Binding-site contacts:
Ligand atom C1 contacts residue SER17 of chain 1.C at 3.9 Å.
Ligand atom C2 contacts residue SER16 of chain 1.C at 3.7 Å.
Ligand atom C4 contacts residue HIS14 of chain 1.C at 4.3 Å.
Ligand atom O5 contacts residue ASN65 of chain 1.C at 2.4 Å (h-bond).
Ligand atom N2 contacts residue SER16 of chain 1.C at 3.3 Å (h-bond).
Ligand atom C5 contacts residue SER16 of chain 1.C at 4.4 Å.
Ligand atom C2 contacts residue SER17 of chain 1.C at 3.8 Å.
Ligand atom C8 contacts residue PHE149 of chain 1.C at 4.1 Å (hydrophobic).
Ligand atom C7 contacts residue ASN65 of chain 1.C at 3.8 Å.
Ligand atom O7 contacts residue VAL57 of chain 1.C at 3.4 Å.
Ligand atom C4 contacts residue ASN65 of chain 1.C at 4.2 Å.
Ligand atom C7 contacts residue SER17 of chain 1.C at 3.2 Å.
Ligand atom C3 contacts residue HIS14 of chain 1.C at 3.3 Å.
Ligand atom C3 contacts residue ASN65 of chain 1.C at 3.9 Å.
Ligand atom O3 contacts residue CYS15 of chain 1.C at 4.5 Å.
Ligand atom N2 contacts residue SER17 of chain 1.C at 2.7 Å (h-bond).
Ligand atom C8 contacts residue VAL57 of chain 1.C at 4.0 Å (hydrophobic).
Ligand atom O3 contacts residue SER16 of chain 1.C at 3.9 Å.
Ligand atom C7 contacts residue VAL57 of chain 1.C at 3.8 Å (hydrophobic).
Ligand atom N2 contacts residue HIS14 of chain 1.C at 4.3 Å.
Ligand atom O4 contacts residue HIS14 of chain 1.C at 4.1 Å.
Ligand atom N2 contacts residue ASN65 of chain 1.C at 3.1 Å (h-bond).
Ligand atom O3 contacts residue HIS14 of chain 1.C at 2.5 Å (h-bond).
Ligand atom C2 contacts residue HIS14 of chain 1.C at 4.4 Å.
Ligand atom C7 contacts residue SER16 of chain 1.C at 4.3 Å.
Ligand atom O7 contacts residue SER17 of chain 1.C at 4.4 Å.
Ligand atom C8 contacts residue CYS15 of chain 1.C at 3.7 Å (hydrophobic).
Ligand atom C8 contacts residue ASN150 of chain 1.C at 4.4 Å.
Ligand atom C8 contacts residue SER17 of chain 1.C at 3.0 Å.
Ligand atom C4 contacts residue SER16 of chain 1.C at 4.4 Å.
Ligand atom C2 contacts residue ASN65 of chain 1.C at 2.5 Å.
Ligand atom C8 contacts residue CYS151 of chain 1.C at 4.2 Å (hydrophobic).
Ligand atom N2 contacts residue VAL57 of chain 1.C at 4.4 Å.
Ligand atom C5 contacts residue ASN65 of chain 1.C at 3.7 Å.
Ligand atom C1 contacts residue ASN65 of chain 1.C at 1.5 Å.
Ligand atom C1 contacts residue SER16 of chain 1.C at 4.0 Å.
Ligand atom C3 contacts residue SER16 of chain 1.C at 3.3 Å.
Ligand atom C7 contacts residue CYS15 of chain 1.C at 4.5 Å (hydrophobic).
Ligand atom N2 contacts residue CYS15 of chain 1.C at 4.3 Å.
Ligand atom O7 contacts residue ASN65 of chain 1.C at 4.1 Å.

Sequence of chain 1.C:
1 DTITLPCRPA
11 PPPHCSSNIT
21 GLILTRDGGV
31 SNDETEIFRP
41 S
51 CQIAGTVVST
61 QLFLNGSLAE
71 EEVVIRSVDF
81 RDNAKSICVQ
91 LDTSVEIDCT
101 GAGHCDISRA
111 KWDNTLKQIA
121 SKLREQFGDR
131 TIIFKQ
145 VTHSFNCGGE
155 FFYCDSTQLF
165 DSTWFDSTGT

This protein binds this small molecule.
Small molecule (SMILES): CC(=O)N[C@@H]1[C@@H](O)[C@H](O)[C@@H](CO)O[C@H]1O